Binding-site contacts:
Ligand atom O5 contacts residue ASN156 of chain 1.A at 3.2 Å (h-bond).
Ligand atom C2 contacts residue ASN156 of chain 1.A at 4.0 Å.
Ligand atom C1 contacts residue ASN156 of chain 1.A at 3.0 Å.

Sequence of chain 1.A:
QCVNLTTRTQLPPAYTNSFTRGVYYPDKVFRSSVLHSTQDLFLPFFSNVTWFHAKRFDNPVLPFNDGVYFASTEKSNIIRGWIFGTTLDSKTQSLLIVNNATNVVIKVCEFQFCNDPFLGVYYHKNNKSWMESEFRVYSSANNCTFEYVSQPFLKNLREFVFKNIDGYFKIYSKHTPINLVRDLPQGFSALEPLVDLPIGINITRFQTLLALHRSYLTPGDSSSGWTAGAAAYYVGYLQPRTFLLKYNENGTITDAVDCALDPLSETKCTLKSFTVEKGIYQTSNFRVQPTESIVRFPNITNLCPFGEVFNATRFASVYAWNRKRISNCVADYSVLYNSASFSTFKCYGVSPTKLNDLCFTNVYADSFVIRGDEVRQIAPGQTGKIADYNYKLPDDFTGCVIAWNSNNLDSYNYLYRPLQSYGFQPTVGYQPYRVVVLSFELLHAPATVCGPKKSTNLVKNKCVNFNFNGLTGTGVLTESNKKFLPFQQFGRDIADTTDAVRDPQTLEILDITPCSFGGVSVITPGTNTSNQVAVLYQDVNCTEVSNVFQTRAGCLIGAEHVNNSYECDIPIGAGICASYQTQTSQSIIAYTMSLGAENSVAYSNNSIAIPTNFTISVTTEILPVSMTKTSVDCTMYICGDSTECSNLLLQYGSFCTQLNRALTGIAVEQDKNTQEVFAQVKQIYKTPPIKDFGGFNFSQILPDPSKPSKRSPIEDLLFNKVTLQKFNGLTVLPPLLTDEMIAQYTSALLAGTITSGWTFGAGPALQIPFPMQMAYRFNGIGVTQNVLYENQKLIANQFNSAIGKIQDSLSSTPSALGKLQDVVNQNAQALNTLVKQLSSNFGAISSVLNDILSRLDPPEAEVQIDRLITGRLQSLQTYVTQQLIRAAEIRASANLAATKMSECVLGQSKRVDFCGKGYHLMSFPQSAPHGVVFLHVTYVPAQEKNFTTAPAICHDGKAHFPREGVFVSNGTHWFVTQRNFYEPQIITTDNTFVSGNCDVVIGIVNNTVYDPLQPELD

A small-molecule ligand and the protein it binds are described below.
Small molecule (SMILES): CC(=O)N[C@@H]1[C@@H](O)[C@H](O)[C@@H](CO)O[C@H]1O